A protein and the small-molecule ligand that binds it are described below.
Small molecule (SMILES): O=S(=O)(c1ccccc1)n1ccc2c(OCCNCc3ccccc3)cccc21

Sequence of chain 1.A:
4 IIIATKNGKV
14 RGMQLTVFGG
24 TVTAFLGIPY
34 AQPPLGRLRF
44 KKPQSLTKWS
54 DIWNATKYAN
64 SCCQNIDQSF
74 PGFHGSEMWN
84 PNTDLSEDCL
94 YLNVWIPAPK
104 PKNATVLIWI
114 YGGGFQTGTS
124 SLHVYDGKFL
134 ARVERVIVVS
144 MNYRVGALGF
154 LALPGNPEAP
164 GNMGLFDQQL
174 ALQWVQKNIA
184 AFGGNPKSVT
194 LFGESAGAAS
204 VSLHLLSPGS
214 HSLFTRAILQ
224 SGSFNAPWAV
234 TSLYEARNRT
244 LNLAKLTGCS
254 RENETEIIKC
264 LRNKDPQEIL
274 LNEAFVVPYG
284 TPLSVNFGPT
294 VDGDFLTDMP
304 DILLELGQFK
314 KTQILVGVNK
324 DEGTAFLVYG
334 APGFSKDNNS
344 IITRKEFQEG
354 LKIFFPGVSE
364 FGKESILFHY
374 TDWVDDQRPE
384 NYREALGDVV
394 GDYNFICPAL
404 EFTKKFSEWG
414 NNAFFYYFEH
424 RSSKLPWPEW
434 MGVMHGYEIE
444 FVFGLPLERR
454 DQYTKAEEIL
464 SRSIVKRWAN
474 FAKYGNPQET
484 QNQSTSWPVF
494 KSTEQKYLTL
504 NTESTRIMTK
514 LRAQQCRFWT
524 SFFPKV

Binding-site contacts:
Ligand atom C25 contacts residue GOL1 of chain 1.V at 3.5 Å.
Ligand atom C15 contacts residue DMS1 of chain 1.H at 3.7 Å.
Ligand atom C20 contacts residue TYR332 of chain 1.A at 3.8 Å (hydrophobic).
Ligand atom C20 contacts residue TRP82 of chain 1.A at 3.7 Å (hydrophobic).
Ligand atom C10 contacts residue PHE329 of chain 1.A at 3.6 Å (hydrophobic).
Ligand atom C22 contacts residue MET437 of chain 1.A at 3.6 Å (hydrophobic).
Ligand atom C27 contacts residue LEU286 of chain 1.A at 2.9 Å (hydrophobic).
Ligand atom C04 contacts residue PRO285 of chain 1.A at 3.7 Å (hydrophobic).
Ligand atom C08 contacts residue PHE398 of chain 1.A at 3.6 Å (hydrophobic).
Ligand atom C25 contacts residue LEU286 of chain 1.A at 3.6 Å (hydrophobic).
Ligand atom C05 contacts residue PRO285 of chain 1.A at 3.1 Å (hydrophobic).
Ligand atom N09 contacts residue GLY117 of chain 1.A at 3.8 Å.
Ligand atom C16 contacts residue GOL1 of chain 1.V at 3.0 Å.
Ligand atom C28 contacts residue GLY117 of chain 1.A at 3.4 Å.
Ligand atom C19 contacts residue TRP82 of chain 1.A at 3.6 Å (hydrophobic).
Ligand atom C03 contacts residue PHE329 of chain 1.A at 3.8 Å (hydrophobic).
Ligand atom O01 contacts residue PHE398 of chain 1.A at 3.4 Å.
Ligand atom C26 contacts residue GLY117 of chain 1.A at 3.8 Å.
Ligand atom C18 contacts residue DMS1 of chain 1.H at 3.5 Å.
Ligand atom C13 contacts residue GLY116 of chain 1.A at 3.6 Å.
Ligand atom C07 contacts residue ASN397 of chain 1.A at 3.6 Å.
Ligand atom C24 contacts residue TRP82 of chain 1.A at 3.8 Å (hydrophobic).
Ligand atom C11 contacts residue DMS1 of chain 1.H at 3.2 Å.
Ligand atom C27 contacts residue GLY117 of chain 1.A at 3.4 Å.
Ligand atom C12 contacts residue GLY116 of chain 1.A at 3.8 Å.
Ligand atom C08 contacts residue PHE329 of chain 1.A at 3.5 Å (hydrophobic).
Ligand atom C21 contacts residue TRP430 of chain 1.A at 3.4 Å (hydrophobic).
Ligand atom C12 contacts residue GLY117 of chain 1.A at 3.7 Å.
Ligand atom C24 contacts residue DMS1 of chain 1.H at 3.7 Å.
Ligand atom C25 contacts residue GLY116 of chain 1.A at 3.7 Å.
Ligand atom C05 contacts residue LEU286 of chain 1.A at 3.7 Å (hydrophobic).
Ligand atom C23 contacts residue HIS438 of chain 1.A at 3.3 Å.
Ligand atom O29 contacts residue VAL288 of chain 1.A at 3.1 Å.
Ligand atom O01 contacts residue TRP231 of chain 1.A at 3.5 Å.
Ligand atom O29 contacts residue TRP231 of chain 1.A at 3.5 Å.
Ligand atom C22 contacts residue ALA328 of chain 1.A at 3.6 Å (hydrophobic).
Ligand atom C26 contacts residue LEU286 of chain 1.A at 3.2 Å (hydrophobic).
Ligand atom C04 contacts residue LEU286 of chain 1.A at 3.2 Å (hydrophobic).
Ligand atom O14 contacts residue GOL1 of chain 1.V at 3.5 Å (h-bond).
Ligand atom O14 contacts residue THR120 of chain 1.A at 3.5 Å (h-bond).